The small molecule below binds the protein below.
Small molecule (SMILES): CC(=O)N[C@H]1[C@H](O[C@H]2[C@H](O)[C@@H](NC(C)=O)CO[C@@H]2CO)O[C@H](CO)[C@@H](O[C@@H]2O[C@H](CO[C@H]3O[C@H](CO[C@H]4O[C@H](CO)[C@@H](O)[C@H](O)[C@@H]4O)[C@@H](O)[C@H](O[C@H]4O[C@H](CO)[C@@H](O)[C@H](O)[C@@H]4O)[C@@H]3O)[C@@H](O)[C@H](O[C@H]3O[C@H](CO)[C@@H](O)[C@H](O)[C@@H]3O)[C@@H]2O)[C@@H]1O

Binding-site contacts:
Ligand atom O2 contacts residue SER21 of chain 1.A at 2.7 Å (h-bond).
Ligand atom C1 contacts residue SER21 of chain 1.A at 3.9 Å.
Ligand atom C7 contacts residue ALA155 of chain 1.A at 3.4 Å (hydrophobic).
Ligand atom C7 contacts residue ASN54 of chain 1.A at 3.7 Å.
Ligand atom C6 contacts residue MET57 of chain 1.A at 3.9 Å (hydrophobic).
Ligand atom C8 contacts residue HIS153 of chain 1.A at 3.4 Å.
Ligand atom C6 contacts residue LEU158 of chain 1.A at 4.0 Å (hydrophobic).
Ligand atom C3 contacts residue ASN54 of chain 1.A at 3.8 Å.
Ligand atom O4 contacts residue SER21 of chain 1.A at 2.5 Å (h-bond).
Ligand atom O7 contacts residue ALA155 of chain 1.A at 2.7 Å (h-bond).
Ligand atom C8 contacts residue ALA155 of chain 1.A at 3.4 Å (hydrophobic).
Ligand atom O6 contacts residue GLN23 of chain 1.A at 3.5 Å (h-bond).
Ligand atom N2 contacts residue ASN54 of chain 1.A at 2.9 Å (h-bond).
Ligand atom O4 contacts residue ALA14 of chain 1.A at 3.2 Å.
Ligand atom O7 contacts residue LEU158 of chain 1.A at 3.5 Å.
Ligand atom C2 contacts residue ASN54 of chain 1.A at 2.4 Å.
Ligand atom C6 contacts residue ALA155 of chain 1.A at 3.2 Å (hydrophobic).
Ligand atom C1 contacts residue ASN54 of chain 1.A at 1.4 Å.
Ligand atom C7 contacts residue HIS153 of chain 1.A at 3.8 Å.
Ligand atom O7 contacts residue GLN23 of chain 1.A at 3.5 Å.
Ligand atom C4 contacts residue SER21 of chain 1.A at 3.5 Å.
Ligand atom O5 contacts residue ASN54 of chain 1.A at 2.3 Å (h-bond).
Ligand atom O6 contacts residue ALA155 of chain 1.A at 3.5 Å.
Ligand atom O5 contacts residue MET57 of chain 1.A at 3.8 Å.
Ligand atom C3 contacts residue SER21 of chain 1.A at 3.9 Å.
Ligand atom C1 contacts residue PHE20 of chain 1.A at 3.6 Å (hydrophobic).
Ligand atom O6 contacts residue GLN23 of chain 1.A at 3.6 Å.
Ligand atom O7 contacts residue THR154 of chain 1.A at 3.5 Å.
Ligand atom C6 contacts residue GLN23 of chain 1.A at 4.0 Å.
Ligand atom O4 contacts residue LEU158 of chain 1.A at 3.7 Å.
Ligand atom C2 contacts residue LEU158 of chain 1.A at 3.9 Å (hydrophobic).
Ligand atom C6 contacts residue ARG22 of chain 1.A at 3.9 Å.
Ligand atom O6 contacts residue MET57 of chain 1.A at 3.4 Å (h-bond).
Ligand atom O5 contacts residue PHE20 of chain 1.A at 4.0 Å.
Ligand atom C2 contacts residue SER21 of chain 1.A at 3.2 Å.
Ligand atom C8 contacts residue ARG22 of chain 1.A at 3.4 Å.
Ligand atom C5 contacts residue SER21 of chain 1.A at 3.8 Å.
Ligand atom C6 contacts residue PHE20 of chain 1.A at 3.6 Å (hydrophobic).
Ligand atom C5 contacts residue ASN54 of chain 1.A at 3.6 Å.
Ligand atom C6 contacts residue SER21 of chain 1.A at 4.0 Å.

Sequence of chain 1.A:
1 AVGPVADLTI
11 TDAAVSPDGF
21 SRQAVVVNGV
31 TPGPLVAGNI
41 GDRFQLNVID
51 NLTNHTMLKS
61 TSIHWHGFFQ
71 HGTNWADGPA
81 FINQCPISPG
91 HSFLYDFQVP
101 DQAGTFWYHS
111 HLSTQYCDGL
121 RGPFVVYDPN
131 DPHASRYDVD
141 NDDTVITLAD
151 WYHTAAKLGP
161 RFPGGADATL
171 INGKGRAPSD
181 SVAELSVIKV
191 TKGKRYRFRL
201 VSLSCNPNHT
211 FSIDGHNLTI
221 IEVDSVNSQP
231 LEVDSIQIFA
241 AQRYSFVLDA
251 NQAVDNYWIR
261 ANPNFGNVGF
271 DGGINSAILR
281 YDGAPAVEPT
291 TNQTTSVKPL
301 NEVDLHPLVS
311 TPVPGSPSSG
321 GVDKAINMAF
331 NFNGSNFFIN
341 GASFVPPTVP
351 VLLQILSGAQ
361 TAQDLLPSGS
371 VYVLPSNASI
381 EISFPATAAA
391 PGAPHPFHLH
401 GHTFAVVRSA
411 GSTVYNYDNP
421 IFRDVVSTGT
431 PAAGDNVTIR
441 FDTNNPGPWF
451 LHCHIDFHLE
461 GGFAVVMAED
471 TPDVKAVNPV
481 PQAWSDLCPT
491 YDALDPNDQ